Sequence of chain 1.N:
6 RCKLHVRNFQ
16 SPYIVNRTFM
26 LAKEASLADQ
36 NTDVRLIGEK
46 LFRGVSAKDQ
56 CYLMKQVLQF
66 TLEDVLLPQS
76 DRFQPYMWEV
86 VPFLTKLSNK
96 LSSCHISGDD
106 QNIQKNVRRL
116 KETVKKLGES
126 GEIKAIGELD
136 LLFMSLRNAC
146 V

This protein binds this small molecule.
Small molecule (SMILES): CC(=O)N[C@H]1[C@H](O[C@H]2[C@H](O[C@@H]3O[C@@H](C)[C@@H](O)[C@@H](O)[C@@H]3O)[C@@H](NC(C)=O)CO[C@@H]2CO[C@@H]2O[C@@H](C)[C@@H](O)[C@@H](O)[C@@H]2O)O[C@H](CO)[C@@H](O[C@@H]2O[C@H](CO)[C@@H](O)[C@H](O)[C@@H]2O)[C@@H]1O

Sequence of chain 1.L:
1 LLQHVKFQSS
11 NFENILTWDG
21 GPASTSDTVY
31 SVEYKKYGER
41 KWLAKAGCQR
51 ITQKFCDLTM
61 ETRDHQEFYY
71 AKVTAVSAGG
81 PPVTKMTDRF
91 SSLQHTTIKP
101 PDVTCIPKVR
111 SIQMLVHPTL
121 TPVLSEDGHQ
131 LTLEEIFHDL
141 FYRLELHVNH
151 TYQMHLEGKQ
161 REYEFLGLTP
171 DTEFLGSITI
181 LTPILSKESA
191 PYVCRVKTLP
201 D

Sequence of chain 1.O:
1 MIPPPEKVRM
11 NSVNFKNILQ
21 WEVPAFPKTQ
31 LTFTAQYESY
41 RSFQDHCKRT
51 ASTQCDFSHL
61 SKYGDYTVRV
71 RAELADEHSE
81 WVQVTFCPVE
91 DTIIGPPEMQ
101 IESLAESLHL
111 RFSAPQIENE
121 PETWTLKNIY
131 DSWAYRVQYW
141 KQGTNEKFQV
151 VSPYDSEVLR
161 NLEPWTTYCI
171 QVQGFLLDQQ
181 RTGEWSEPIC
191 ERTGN

Binding-site contacts:
Ligand atom C1 contacts residue ASN21 of chain 1.N at 1.4 Å.
Ligand atom C1 contacts residue ARG22 of chain 1.N at 4.2 Å.
Ligand atom C5 contacts residue GLU122 of chain 1.O at 4.5 Å.
Ligand atom O5 contacts residue GLU122 of chain 1.O at 4.5 Å.
Ligand atom C3 contacts residue MET25 of chain 1.N at 3.8 Å (hydrophobic).
Ligand atom C2 contacts residue MET25 of chain 1.N at 4.1 Å (hydrophobic).
Ligand atom C5 contacts residue ASN21 of chain 1.N at 3.7 Å.
Ligand atom C6 contacts residue GLU122 of chain 1.O at 3.5 Å.
Ligand atom C3 contacts residue THR123 of chain 1.O at 4.4 Å.
Ligand atom C4 contacts residue GLU122 of chain 1.O at 4.0 Å.
Ligand atom O6 contacts residue GLU122 of chain 1.O at 4.2 Å.
Ligand atom O7 contacts residue LEU185 of chain 1.L at 4.0 Å.
Ligand atom N2 contacts residue MET25 of chain 1.N at 3.7 Å.
Ligand atom C5 contacts residue MET25 of chain 1.N at 4.3 Å (hydrophobic).
Ligand atom C3 contacts residue GLU122 of chain 1.O at 4.2 Å.
Ligand atom N2 contacts residue ASN21 of chain 1.N at 2.9 Å (h-bond).
Ligand atom C8 contacts residue ASN21 of chain 1.N at 4.2 Å.
Ligand atom C4 contacts residue THR123 of chain 1.O at 3.8 Å.
Ligand atom C8 contacts residue GLU122 of chain 1.O at 3.6 Å.
Ligand atom O6 contacts residue TRP124 of chain 1.O at 4.5 Å.
Ligand atom O4 contacts residue THR123 of chain 1.O at 4.2 Å.
Ligand atom O5 contacts residue ASN21 of chain 1.N at 2.4 Å (h-bond).
Ligand atom O5 contacts residue TRP124 of chain 1.O at 4.3 Å.
Ligand atom C1 contacts residue MET25 of chain 1.N at 4.0 Å (hydrophobic).
Ligand atom C1 contacts residue MET25 of chain 1.N at 4.3 Å (hydrophobic).
Ligand atom C7 contacts residue MET25 of chain 1.N at 4.2 Å (hydrophobic).
Ligand atom C8 contacts residue PHE24 of chain 1.N at 4.2 Å (hydrophobic).
Ligand atom C8 contacts residue MET25 of chain 1.N at 4.2 Å (hydrophobic).
Ligand atom O3 contacts residue THR123 of chain 1.O at 3.9 Å.
Ligand atom C7 contacts residue ASN21 of chain 1.N at 2.9 Å.
Ligand atom O7 contacts residue ASN21 of chain 1.N at 2.6 Å (h-bond).
Ligand atom C5 contacts residue ARG22 of chain 1.N at 4.3 Å.
Ligand atom C6 contacts residue GLU122 of chain 1.O at 4.3 Å.
Ligand atom C3 contacts residue ASN21 of chain 1.N at 3.8 Å.
Ligand atom C2 contacts residue ASN21 of chain 1.N at 2.5 Å.
Ligand atom O5 contacts residue ARG22 of chain 1.N at 4.0 Å.
Ligand atom C5 contacts residue GLU122 of chain 1.O at 3.5 Å.
Ligand atom C4 contacts residue ASN21 of chain 1.N at 4.2 Å.
Ligand atom O7 contacts residue SER186 of chain 1.L at 3.8 Å.